The small molecule below binds the protein below.
Small molecule (SMILES): C[C@H](CON=C1c2ccccc2-c2ccccc21)C(=O)NS(C)(=O)=O

Sequence of chain 2.A:
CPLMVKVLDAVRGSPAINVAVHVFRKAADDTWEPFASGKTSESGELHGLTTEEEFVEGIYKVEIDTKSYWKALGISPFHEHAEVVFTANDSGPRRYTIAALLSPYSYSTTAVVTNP

Binding-site contacts:
Ligand atom C08 contacts residue 48R1 of chain 2.C at 0.9 Å.
Ligand atom C02 contacts residue 48R1 of chain 2.C at 0.6 Å.
Ligand atom C13 contacts residue 48R1 of chain 2.C at 1.1 Å.
Ligand atom O25 contacts residue PRO24 of chain 1.A at 2.9 Å.
Ligand atom C19 contacts residue 48R1 of chain 2.C at 3.8 Å.
Ligand atom C04 contacts residue 48R1 of chain 2.C at 0.4 Å.
Ligand atom S22 contacts residue LYS15 of chain 1.A at 3.4 Å (salt-bridge).
Ligand atom C05 contacts residue LYS15 of chain 2.A at 3.7 Å.
Ligand atom C10 contacts residue LEU17 of chain 2.A at 3.6 Å (hydrophobic).
Ligand atom C01 contacts residue LEU17 of chain 2.A at 3.7 Å (hydrophobic).
Ligand atom C18 contacts residue VAL121 of chain 2.A at 3.9 Å (hydrophobic).
Ligand atom O23 contacts residue LYS15 of chain 1.A at 3.0 Å (salt-bridge).
Ligand atom C06 contacts residue 48R1 of chain 2.C at 0.5 Å.
Ligand atom O21 contacts residue LYS15 of chain 1.A at 3.0 Å (salt-bridge).
Ligand atom C04 contacts residue LYS15 of chain 1.A at 3.8 Å.
Ligand atom C12 contacts residue 48R1 of chain 2.C at 1.1 Å.
Ligand atom N20 contacts residue LYS15 of chain 1.A at 2.9 Å (salt-bridge).
Ligand atom S22 contacts residue SER52 of chain 1.A at 3.3 Å (h-bond).
Ligand atom O25 contacts residue SER52 of chain 1.A at 2.5 Å (h-bond).
Ligand atom C01 contacts residue 48R1 of chain 2.C at 0.6 Å.
Ligand atom C03 contacts residue 48R1 of chain 2.C at 0.2 Å.
Ligand atom O23 contacts residue SER52 of chain 1.A at 3.0 Å (h-bond).
Ligand atom C09 contacts residue 48R1 of chain 2.C at 0.5 Å.
Ligand atom C17 contacts residue 48R1 of chain 2.C at 2.9 Å.
Ligand atom C16 contacts residue VAL121 of chain 2.A at 3.7 Å (hydrophobic).
Ligand atom C13 contacts residue ALA108 of chain 2.A at 3.4 Å (hydrophobic).
Ligand atom C16 contacts residue 48R1 of chain 2.C at 1.9 Å.
Ligand atom C11 contacts residue 48R1 of chain 2.C at 0.2 Å.
Ligand atom C07 contacts residue 48R1 of chain 2.C at 0.6 Å.
Ligand atom C08 contacts residue LEU17 of chain 1.A at 3.5 Å (hydrophobic).
Ligand atom C12 contacts residue LEU17 of chain 1.A at 3.8 Å (hydrophobic).
Ligand atom C19 contacts residue LYS15 of chain 1.A at 3.0 Å.
Ligand atom O15 contacts residue 48R1 of chain 2.C at 0.5 Å.
Ligand atom N14 contacts residue LEU17 of chain 1.A at 3.8 Å.
Ligand atom C10 contacts residue 48R1 of chain 2.C at 1.1 Å.
Ligand atom C05 contacts residue 48R1 of chain 2.C at 1.6 Å.
Ligand atom C18 contacts residue THR106 of chain 2.A at 3.0 Å.
Ligand atom C13 contacts residue LEU17 of chain 1.A at 3.1 Å (hydrophobic).
Ligand atom O25 contacts residue LYS15 of chain 1.A at 3.9 Å.
Ligand atom N14 contacts residue 48R1 of chain 2.C at 0.6 Å.

Sequence of chain 1.A:
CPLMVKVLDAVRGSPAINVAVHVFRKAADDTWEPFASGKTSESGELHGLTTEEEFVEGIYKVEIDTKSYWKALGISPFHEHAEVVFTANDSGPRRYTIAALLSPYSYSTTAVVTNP